Sequence of chain 6.A:
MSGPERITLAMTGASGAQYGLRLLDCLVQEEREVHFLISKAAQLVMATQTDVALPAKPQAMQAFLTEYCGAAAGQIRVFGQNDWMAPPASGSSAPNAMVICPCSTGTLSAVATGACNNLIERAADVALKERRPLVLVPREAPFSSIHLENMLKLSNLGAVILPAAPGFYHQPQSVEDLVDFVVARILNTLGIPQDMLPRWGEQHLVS

Sequence of chain 4.A:
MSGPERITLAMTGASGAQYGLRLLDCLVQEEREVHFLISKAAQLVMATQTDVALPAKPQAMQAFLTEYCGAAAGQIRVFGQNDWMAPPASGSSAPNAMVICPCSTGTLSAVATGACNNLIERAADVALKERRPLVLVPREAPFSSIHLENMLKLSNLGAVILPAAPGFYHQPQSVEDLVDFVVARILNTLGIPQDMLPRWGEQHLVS

Sequence of chain 2.A:
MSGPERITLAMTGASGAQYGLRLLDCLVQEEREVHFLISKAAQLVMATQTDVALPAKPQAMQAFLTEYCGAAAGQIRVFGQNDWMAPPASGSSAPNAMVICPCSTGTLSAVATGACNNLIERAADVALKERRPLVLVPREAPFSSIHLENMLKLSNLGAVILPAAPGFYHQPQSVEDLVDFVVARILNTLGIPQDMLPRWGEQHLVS

Binding-site contacts:
Ligand atom OAH contacts residue SER90 of chain 6.A at 2.9 Å (h-bond).
Ligand atom CAA contacts residue ALA89 of chain 6.A at 3.8 Å (hydrophobic).
Ligand atom CAG contacts residue SER90 of chain 6.A at 3.8 Å.
Ligand atom OAH contacts residue TYR169 of chain 4.A at 3.7 Å.
Ligand atom OAC contacts residue GLU140 of chain 2.A at 3.9 Å.
Ligand atom CAF contacts residue ARG122 of chain 6.A at 3.6 Å.
Ligand atom CAA contacts residue FNR1 of chain 4.C at 3.7 Å.
Ligand atom OAD contacts residue GLU140 of chain 2.A at 3.8 Å.
Ligand atom OAD contacts residue GLY91 of chain 6.A at 2.8 Å (h-bond).
Ligand atom CAA contacts residue TRP200 of chain 4.A at 3.7 Å (hydrophobic).
Ligand atom PAJ contacts residue ARG122 of chain 6.A at 3.8 Å.
Ligand atom PAJ contacts residue LYS129 of chain 6.A at 3.7 Å.
Ligand atom PAJ contacts residue GLU140 of chain 2.A at 3.5 Å.
Ligand atom OAD contacts residue LYS129 of chain 6.A at 2.7 Å (salt-bridge).
Ligand atom PAJ contacts residue TYR169 of chain 4.A at 3.6 Å.
Ligand atom CAF contacts residue ALA89 of chain 6.A at 3.6 Å (hydrophobic).
Ligand atom OAH contacts residue ARG122 of chain 6.A at 3.5 Å (salt-bridge).
Ligand atom OAE contacts residue ARG122 of chain 6.A at 3.0 Å (salt-bridge).
Ligand atom CAF contacts residue FNR1 of chain 4.C at 3.3 Å.
Ligand atom CAB contacts residue SER90 of chain 6.A at 3.9 Å.
Ligand atom CAB contacts residue TYR169 of chain 4.A at 3.8 Å (hydrophobic).
Ligand atom PAJ contacts residue GLY91 of chain 6.A at 3.9 Å.
Ligand atom CAG contacts residue FNR1 of chain 4.C at 3.4 Å.
Ligand atom OAE contacts residue ARG139 of chain 2.A at 3.7 Å.
Ligand atom CAI contacts residue SER90 of chain 6.A at 3.7 Å.
Ligand atom OAD contacts residue ARG185 of chain 4.A at 3.8 Å.
Ligand atom CAB contacts residue TRP200 of chain 4.A at 3.6 Å (hydrophobic).
Ligand atom CAF contacts residue SER90 of chain 6.A at 3.9 Å.
Ligand atom CAA contacts residue TRP84 of chain 6.A at 3.5 Å (hydrophobic).
Ligand atom PAJ contacts residue SER90 of chain 6.A at 3.8 Å.
Ligand atom OAD contacts residue SER90 of chain 6.A at 3.6 Å.
Ligand atom OAE contacts residue GLU140 of chain 2.A at 2.4 Å (salt-bridge).
Ligand atom CAG contacts residue ARG122 of chain 6.A at 3.7 Å.
Ligand atom OAC contacts residue ARG139 of chain 2.A at 3.1 Å (salt-bridge).
Ligand atom OAH contacts residue GLY91 of chain 6.A at 3.8 Å.
Ligand atom OAC contacts residue TYR169 of chain 4.A at 2.8 Å (h-bond).
Ligand atom CAG contacts residue TYR169 of chain 4.A at 3.6 Å (hydrophobic).
Ligand atom OAE contacts residue LYS129 of chain 6.A at 3.7 Å.
Ligand atom CAI contacts residue FNR1 of chain 4.C at 3.5 Å.
Ligand atom CAB contacts residue FNR1 of chain 4.C at 3.8 Å.

A small-molecule ligand and the protein it binds are described below.
Small molecule (SMILES): CC(C)=CCOP(=O)(O)O